Sequence of chain 1.A:
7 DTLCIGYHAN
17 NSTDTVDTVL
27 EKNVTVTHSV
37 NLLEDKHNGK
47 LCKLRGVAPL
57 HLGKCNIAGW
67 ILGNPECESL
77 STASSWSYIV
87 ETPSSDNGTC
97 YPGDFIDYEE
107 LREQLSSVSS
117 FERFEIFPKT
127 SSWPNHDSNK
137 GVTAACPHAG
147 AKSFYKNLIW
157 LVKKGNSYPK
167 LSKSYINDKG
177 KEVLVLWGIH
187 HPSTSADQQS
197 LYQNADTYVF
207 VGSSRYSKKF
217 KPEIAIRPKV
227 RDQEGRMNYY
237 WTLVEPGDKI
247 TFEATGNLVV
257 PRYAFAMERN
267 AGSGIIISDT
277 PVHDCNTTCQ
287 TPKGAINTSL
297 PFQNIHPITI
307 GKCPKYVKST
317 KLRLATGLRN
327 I

A small-molecule ligand and the protein it binds are described below.
Small molecule (SMILES): CC(=O)N[C@@H]1[C@@H](O)[C@H](O)[C@@H](CO)O[C@H]1O

Binding-site contacts:
Ligand atom C2 contacts residue ASN293 of chain 1.A at 2.3 Å.
Ligand atom C7 contacts residue ASN293 of chain 1.A at 3.2 Å.
Ligand atom C4 contacts residue ASN293 of chain 1.A at 4.1 Å.
Ligand atom C3 contacts residue ASN293 of chain 1.A at 3.7 Å.
Ligand atom N2 contacts residue ASN293 of chain 1.A at 2.9 Å (h-bond).
Ligand atom O5 contacts residue ASN293 of chain 1.A at 2.4 Å (h-bond).
Ligand atom C5 contacts residue ASN293 of chain 1.A at 3.6 Å.
Ligand atom C8 contacts residue ASN293 of chain 1.A at 3.6 Å.
Ligand atom O7 contacts residue ASN293 of chain 1.A at 3.8 Å.
Ligand atom C1 contacts residue ASN293 of chain 1.A at 1.4 Å.